Binding-site contacts:
Ligand atom O3 contacts residue GLU106 of chain 1.E at 3.8 Å.
Ligand atom C2 contacts residue MG1 of chain 1.T at 2.9 Å.
Ligand atom C1 contacts residue MG1 of chain 1.T at 2.9 Å.
Ligand atom C1 contacts residue GLY63 of chain 1.E at 3.5 Å.
Ligand atom C1 contacts residue LEU64 of chain 1.E at 3.5 Å (hydrophobic).
Ligand atom O1 contacts residue GLU106 of chain 1.E at 3.0 Å (salt-bridge).
Ligand atom O1 contacts residue GLU108 of chain 1.E at 3.2 Å (salt-bridge).
Ligand atom O3 contacts residue THR65 of chain 1.E at 3.8 Å.
Ligand atom O1 contacts residue MG1 of chain 1.T at 2.1 Å.
Ligand atom O4 contacts residue GLY63 of chain 1.E at 3.8 Å.
Ligand atom O3 contacts residue SER239 of chain 1.E at 4.1 Å.
Ligand atom O1 contacts residue GLY63 of chain 1.E at 4.0 Å.
Ligand atom C1 contacts residue GLU108 of chain 1.E at 4.3 Å.
Ligand atom O3 contacts residue GLY63 of chain 1.E at 3.7 Å.
Ligand atom O1 contacts residue GLU139 of chain 1.E at 4.2 Å.
Ligand atom O1 contacts residue ILE62 of chain 1.E at 4.1 Å.
Ligand atom O4 contacts residue MG1 of chain 1.T at 2.1 Å.
Ligand atom C2 contacts residue LYS61 of chain 1.E at 4.0 Å.
Ligand atom O4 contacts residue ILE141 of chain 1.E at 4.2 Å.
Ligand atom C1 contacts residue ILE62 of chain 1.E at 4.4 Å (hydrophobic).
Ligand atom O1 contacts residue GLY238 of chain 1.E at 3.6 Å.
Ligand atom O3 contacts residue LEU64 of chain 1.E at 3.0 Å (h-bond).
Ligand atom O4 contacts residue GLU139 of chain 1.E at 3.0 Å (salt-bridge).
Ligand atom O1 contacts residue SER239 of chain 1.E at 2.9 Å (h-bond).
Ligand atom O4 contacts residue GLU108 of chain 1.E at 4.2 Å.
Ligand atom O2 contacts residue LEU64 of chain 1.E at 3.1 Å (h-bond).
Ligand atom C2 contacts residue LEU64 of chain 1.E at 3.6 Å (hydrophobic).
Ligand atom O3 contacts residue MG1 of chain 1.T at 4.1 Å.
Ligand atom C2 contacts residue GLY63 of chain 1.E at 3.3 Å.
Ligand atom C2 contacts residue GLU139 of chain 1.E at 4.2 Å.
Ligand atom O2 contacts residue GLY63 of chain 1.E at 3.4 Å.
Ligand atom C1 contacts residue SER239 of chain 1.E at 3.8 Å.
Ligand atom O4 contacts residue GLU106 of chain 1.E at 3.0 Å (salt-bridge).
Ligand atom O2 contacts residue ASP79 of chain 1.E at 4.4 Å.
Ligand atom O2 contacts residue MG1 of chain 1.T at 4.1 Å.
Ligand atom C2 contacts residue GLU106 of chain 1.E at 3.4 Å.
Ligand atom O2 contacts residue LYS61 of chain 1.E at 4.3 Å.
Ligand atom C1 contacts residue GLU106 of chain 1.E at 3.4 Å.
Ligand atom O2 contacts residue GLU106 of chain 1.E at 4.3 Å.
Ligand atom O4 contacts residue LYS61 of chain 1.E at 3.0 Å (salt-bridge).

The small molecule below binds the protein below.
Small molecule (SMILES): O=C([O-])C(=O)[O-]

Sequence of chain 1.E:
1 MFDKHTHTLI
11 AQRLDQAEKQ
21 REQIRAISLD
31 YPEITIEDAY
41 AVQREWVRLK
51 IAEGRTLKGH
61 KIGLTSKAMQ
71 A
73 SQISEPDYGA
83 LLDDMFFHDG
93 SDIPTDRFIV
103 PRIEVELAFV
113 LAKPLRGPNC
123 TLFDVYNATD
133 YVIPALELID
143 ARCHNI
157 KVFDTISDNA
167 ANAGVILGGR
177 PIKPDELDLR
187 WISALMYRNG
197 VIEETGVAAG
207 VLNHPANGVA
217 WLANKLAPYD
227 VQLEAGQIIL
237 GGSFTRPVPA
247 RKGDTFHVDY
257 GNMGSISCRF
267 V